The small molecule below binds the protein below.
Small molecule (SMILES): O=C(Nc1cccc(Br)c1)[C@H]1CC(=O)N(C2CCCCC2)C1

Sequence of chain 2.A:
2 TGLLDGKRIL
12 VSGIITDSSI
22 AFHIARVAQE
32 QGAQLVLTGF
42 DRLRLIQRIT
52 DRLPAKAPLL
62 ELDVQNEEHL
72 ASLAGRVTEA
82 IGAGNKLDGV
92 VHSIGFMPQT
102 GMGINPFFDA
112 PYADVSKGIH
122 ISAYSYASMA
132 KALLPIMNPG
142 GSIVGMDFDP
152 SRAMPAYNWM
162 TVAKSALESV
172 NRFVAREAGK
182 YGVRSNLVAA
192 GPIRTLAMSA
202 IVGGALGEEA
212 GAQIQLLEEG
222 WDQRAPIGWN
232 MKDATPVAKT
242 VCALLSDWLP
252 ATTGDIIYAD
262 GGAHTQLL

Binding-site contacts:
Ligand atom C8 contacts residue TYR158 of chain 2.A at 3.7 Å (hydrophobic).
Ligand atom O15 contacts residue MET161 of chain 2.A at 3.9 Å.
Ligand atom C19 contacts residue PRO156 of chain 2.A at 3.6 Å (hydrophobic).
Ligand atom C19 contacts residue ALA157 of chain 2.A at 3.9 Å (hydrophobic).
Ligand atom C7 contacts residue TYR158 of chain 2.A at 3.5 Å (hydrophobic).
Ligand atom C3 contacts residue NAD1 of chain 2.B at 3.7 Å.
Ligand atom O14 contacts residue TYR158 of chain 2.A at 3.8 Å.
Ligand atom C19 contacts residue ILE215 of chain 2.A at 3.7 Å (hydrophobic).
Ligand atom C6 contacts residue GLY96 of chain 2.A at 3.5 Å.
Ligand atom N11 contacts residue NAD1 of chain 2.B at 3.8 Å.
Ligand atom C12 contacts residue MET199 of chain 2.A at 3.2 Å (hydrophobic).
Ligand atom C22 contacts residue MET199 of chain 2.A at 3.9 Å (hydrophobic).
Ligand atom C9 contacts residue NAD1 of chain 2.B at 3.6 Å.
Ligand atom C10 contacts residue MET199 of chain 2.A at 3.6 Å (hydrophobic).
Ligand atom C21 contacts residue LEU218 of chain 2.A at 3.9 Å (hydrophobic).
Ligand atom O14 contacts residue MET199 of chain 2.A at 3.4 Å (h-bond).
Ligand atom C9 contacts residue MET199 of chain 2.A at 3.4 Å (hydrophobic).
Ligand atom C4 contacts residue NAD1 of chain 2.B at 3.7 Å.
Ligand atom C5 contacts residue NAD1 of chain 2.B at 3.8 Å.
Ligand atom C10 contacts residue NAD1 of chain 2.B at 3.7 Å.
Ligand atom N13 contacts residue MET199 of chain 2.A at 3.5 Å.
Ligand atom C8 contacts residue NAD1 of chain 2.B at 3.4 Å.
Ligand atom C5 contacts residue GLY96 of chain 2.A at 3.5 Å.
Ligand atom O14 contacts residue MET103 of chain 2.A at 3.3 Å.
Ligand atom C21 contacts residue TYR158 of chain 2.A at 3.8 Å (hydrophobic).
Ligand atom C20 contacts residue TYR158 of chain 2.A at 3.8 Å (hydrophobic).
Ligand atom BR1 contacts residue MET103 of chain 2.A at 3.9 Å.
Ligand atom BR1 contacts residue GLY104 of chain 2.A at 3.8 Å.
Ligand atom O15 contacts residue TYR158 of chain 2.A at 2.6 Å (h-bond).
Ligand atom O15 contacts residue NAD1 of chain 2.B at 2.7 Å (h-bond).
Ligand atom C7 contacts residue NAD1 of chain 2.B at 3.4 Å.
Ligand atom C1 contacts residue PHE97 of chain 2.A at 3.9 Å (hydrophobic).
Ligand atom C12 contacts residue TYR158 of chain 2.A at 3.8 Å (hydrophobic).
Ligand atom BR1 contacts residue ALA157 of chain 2.A at 3.6 Å.
Ligand atom C19 contacts residue TYR158 of chain 2.A at 3.5 Å (hydrophobic).
Ligand atom C17 contacts residue TYR158 of chain 2.A at 3.7 Å (hydrophobic).
Ligand atom C17 contacts residue ILE215 of chain 2.A at 3.6 Å (hydrophobic).
Ligand atom C18 contacts residue ILE215 of chain 2.A at 3.5 Å (hydrophobic).
Ligand atom C22 contacts residue TYR158 of chain 2.A at 3.6 Å (hydrophobic).
Ligand atom C17 contacts residue MET103 of chain 2.A at 3.7 Å (hydrophobic).